This small molecule binds to this protein.
Small molecule (SMILES): O=C(NC1CCCCC1)[C@H](C1CCCCC1)n1c(-c2ccc(Cl)cc2)nc2ccccc21

Binding-site contacts:
Ligand atom C27 contacts residue ASN44 of chain 1.A at 3.8 Å.
Ligand atom C12 contacts residue SER93 of chain 1.A at 3.7 Å.
Ligand atom C19 contacts residue ILE34 of chain 1.A at 3.6 Å (hydrophobic).
Ligand atom C19 contacts residue ILE30 of chain 1.A at 3.6 Å (hydrophobic).
Ligand atom C20 contacts residue ILE113 of chain 1.A at 3.4 Å (hydrophobic).
Ligand atom C20 contacts residue SER93 of chain 1.A at 3.5 Å.
Ligand atom C25 contacts residue ILE34 of chain 1.A at 3.8 Å (hydrophobic).
Ligand atom C7 contacts residue TYR130 of chain 1.A at 3.7 Å (hydrophobic).
Ligand atom N3 contacts residue TYR130 of chain 1.A at 2.6 Å (h-bond).
Ligand atom C29 contacts residue ILE96 of chain 1.A at 3.7 Å (hydrophobic).
Ligand atom C28 contacts residue ILE113 of chain 1.A at 3.9 Å (hydrophobic).
Ligand atom N3 contacts residue SER93 of chain 1.A at 3.5 Å.
Ligand atom C31 contacts residue SER116 of chain 1.A at 3.6 Å.
Ligand atom C26 contacts residue SER93 of chain 1.A at 3.8 Å.
Ligand atom C1 contacts residue TYR130 of chain 1.A at 3.5 Å (hydrophobic).
Ligand atom C23 contacts residue MET89 of chain 1.A at 3.5 Å (hydrophobic).
Ligand atom C32 contacts residue HIS55 of chain 1.A at 3.8 Å.
Ligand atom C9 contacts residue TYR130 of chain 1.A at 3.8 Å (hydrophobic).
Ligand atom C23 contacts residue SER93 of chain 1.A at 3.9 Å.
Ligand atom C30 contacts residue MET89 of chain 1.A at 3.5 Å (hydrophobic).
Ligand atom C7 contacts residue SER93 of chain 1.A at 3.7 Å.
Ligand atom O10 contacts residue MET51 of chain 1.A at 3.6 Å.
Ligand atom C7 contacts residue ILE113 of chain 1.A at 3.6 Å (hydrophobic).
Ligand atom C16 contacts residue LEU48 of chain 1.A at 3.9 Å (hydrophobic).
Ligand atom C30 contacts residue HIS55 of chain 1.A at 3.6 Å.
Ligand atom C30 contacts residue MET51 of chain 1.A at 3.9 Å (hydrophobic).
Ligand atom C16 contacts residue MET89 of chain 1.A at 3.7 Å (hydrophobic).
Ligand atom C1 contacts residue SER93 of chain 1.A at 3.8 Å.
Ligand atom N8 contacts residue SER93 of chain 1.A at 3.7 Å.
Ligand atom C29 contacts residue MET51 of chain 1.A at 3.7 Å (hydrophobic).
Ligand atom C16 contacts residue PHE90 of chain 1.A at 3.7 Å (hydrophobic).
Ligand atom C17 contacts residue MET126 of chain 1.A at 3.8 Å (hydrophobic).
Ligand atom CL18 contacts residue MET211 of chain 1.A at 3.5 Å.
Ligand atom C20 contacts residue PHE97 of chain 1.A at 3.9 Å (hydrophobic).
Ligand atom C21 contacts residue ILE113 of chain 1.A at 3.8 Å (hydrophobic).
Ligand atom C26 contacts residue ILE113 of chain 1.A at 3.6 Å (hydrophobic).
Ligand atom C32 contacts residue ARG92 of chain 1.A at 3.8 Å.
Ligand atom C24 contacts residue SER93 of chain 1.A at 3.7 Å.
Ligand atom C13 contacts residue MET126 of chain 1.A at 3.6 Å (hydrophobic).
Ligand atom C25 contacts residue ILE30 of chain 1.A at 3.6 Å (hydrophobic).

Sequence of chain 1.A:
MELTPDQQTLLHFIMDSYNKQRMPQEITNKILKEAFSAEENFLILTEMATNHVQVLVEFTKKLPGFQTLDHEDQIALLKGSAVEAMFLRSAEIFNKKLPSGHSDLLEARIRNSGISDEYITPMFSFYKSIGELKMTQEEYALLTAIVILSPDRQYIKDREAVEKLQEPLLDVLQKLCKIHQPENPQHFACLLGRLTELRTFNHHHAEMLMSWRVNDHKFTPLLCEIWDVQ